Binding-site contacts:
Ligand atom C contacts residue ASN149 of chain 1.D at 3.9 Å.
Ligand atom CA contacts residue ASN149 of chain 1.D at 3.3 Å.
Ligand atom C03 contacts residue ASN149 of chain 1.D at 3.2 Å.
Ligand atom O06 contacts residue SER19 of chain 1.D at 3.0 Å (h-bond).
Ligand atom C09 contacts residue LEU50 of chain 1.D at 3.9 Å (hydrophobic).
Ligand atom O04 contacts residue ASN149 of chain 1.D at 2.6 Å (h-bond).
Ligand atom N contacts residue LYS49 of chain 1.D at 3.0 Å (salt-bridge).
Ligand atom C11 contacts residue PRO51 of chain 1.D at 3.9 Å (hydrophobic).
Ligand atom O08 contacts residue ARG24 of chain 1.D at 3.8 Å.
Ligand atom C12 contacts residue MET90 of chain 1.D at 3.7 Å (hydrophobic).
Ligand atom CA contacts residue LYS49 of chain 1.D at 3.8 Å.
Ligand atom O08 contacts residue MET22 of chain 1.D at 2.8 Å (h-bond).
Ligand atom O06 contacts residue ARG24 of chain 1.D at 3.9 Å.
Ligand atom N contacts residue ASN149 of chain 1.D at 3.8 Å.
Ligand atom O08 contacts residue ASN23 of chain 1.D at 2.6 Å (h-bond).
Ligand atom CG2 contacts residue LEU50 of chain 1.D at 3.6 Å (hydrophobic).
Ligand atom O07 contacts residue ARG24 of chain 1.D at 2.7 Å (salt-bridge).
Ligand atom O06 contacts residue ASP18 of chain 1.D at 3.4 Å.
Ligand atom O contacts residue LYS49 of chain 1.D at 3.8 Å.
Ligand atom C contacts residue LYS49 of chain 1.D at 3.7 Å.
Ligand atom C10 contacts residue PRO51 of chain 1.D at 3.8 Å (hydrophobic).
Ligand atom CA contacts residue LYS49 of chain 1.D at 3.8 Å.
Ligand atom O07 contacts residue ASP18 of chain 1.D at 3.1 Å (salt-bridge).
Ligand atom O08 contacts residue ASP18 of chain 1.D at 3.0 Å (salt-bridge).
Ligand atom C14 contacts residue ASN149 of chain 1.D at 3.8 Å.
Ligand atom OG contacts residue ASN149 of chain 1.D at 3.2 Å (h-bond).
Ligand atom CG2 contacts residue PRO51 of chain 1.D at 3.7 Å (hydrophobic).
Ligand atom C11 contacts residue MET90 of chain 1.D at 3.7 Å (hydrophobic).
Ligand atom O08 contacts residue SER20 of chain 1.D at 3.9 Å.
Ligand atom P05 contacts residue SER20 of chain 1.D at 3.8 Å.
Ligand atom C03 contacts residue SER20 of chain 1.D at 3.7 Å.
Ligand atom O contacts residue ASN149 of chain 1.D at 3.8 Å.
Ligand atom O07 contacts residue ASN149 of chain 1.D at 3.2 Å (h-bond).
Ligand atom P05 contacts residue ASN149 of chain 1.D at 3.5 Å.
Ligand atom P05 contacts residue ASN23 of chain 1.D at 3.8 Å.
Ligand atom O06 contacts residue SER20 of chain 1.D at 2.5 Å (h-bond).
Ligand atom O contacts residue LYS49 of chain 1.D at 3.0 Å (salt-bridge).
Ligand atom O08 contacts residue ASN21 of chain 1.D at 3.6 Å.
Ligand atom P05 contacts residue ASP18 of chain 1.D at 3.4 Å.
Ligand atom O04 contacts residue ASN23 of chain 1.D at 3.9 Å.

Sequence of chain 1.D:
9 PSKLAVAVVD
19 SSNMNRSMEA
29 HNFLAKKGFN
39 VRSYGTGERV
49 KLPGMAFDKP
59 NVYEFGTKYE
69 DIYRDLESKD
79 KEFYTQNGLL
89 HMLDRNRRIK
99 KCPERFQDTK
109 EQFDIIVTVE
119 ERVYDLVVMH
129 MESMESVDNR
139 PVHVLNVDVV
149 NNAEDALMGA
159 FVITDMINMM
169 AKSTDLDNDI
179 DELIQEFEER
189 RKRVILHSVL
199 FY

This protein binds this small molecule.
Small molecule (SMILES): C[C@@H](O)[C@H](NC(=O)[C@@H]1CCCN1C(=O)[C@@H](N)CO)C(=O)N[C@H](/C=C1/CCC[C@H]1C(=O)N[C@H](C=O)CO)COP(=O)(O)O